Binding-site contacts:
Ligand atom O3B contacts residue PHE118 of chain 1.A at 3.6 Å.
Ligand atom CE2 contacts residue PHE118 of chain 1.A at 3.6 Å (hydrophobic).
Ligand atom C2' contacts residue ARG241 of chain 1.A at 3.6 Å.
Ligand atom CE2 contacts residue SAM1 of chain 1.B at 3.4 Å.
Ligand atom CZ contacts residue ILE212 of chain 1.A at 3.5 Å (hydrophobic).
Ligand atom O2A contacts residue LYS29 of chain 1.A at 2.9 Å (salt-bridge).
Ligand atom O3B contacts residue ARG177 of chain 1.A at 3.8 Å.
Ligand atom CE1 contacts residue TRP152 of chain 1.A at 3.8 Å (hydrophobic).
Ligand atom N3 contacts residue TRP153 of chain 1.A at 3.3 Å.
Ligand atom C5M contacts residue TRP153 of chain 1.A at 3.8 Å (hydrophobic).
Ligand atom O4 contacts residue THR159 of chain 1.A at 2.8 Å (h-bond).
Ligand atom O2B contacts residue LYS29 of chain 1.A at 2.8 Å (salt-bridge).
Ligand atom O4' contacts residue TYR162 of chain 1.A at 2.9 Å.
Ligand atom PA contacts residue LYS29 of chain 1.A at 3.6 Å.
Ligand atom O2 contacts residue TRP153 of chain 1.A at 3.5 Å.
Ligand atom O1B contacts residue ARG241 of chain 1.A at 2.8 Å (salt-bridge).
Ligand atom N1 contacts residue TRP153 of chain 1.A at 3.5 Å.
Ligand atom PA contacts residue SER179 of chain 1.A at 3.6 Å.
Ligand atom CD1 contacts residue EDO1 of chain 1.C at 3.5 Å.
Ligand atom CD2 contacts residue PHE118 of chain 1.A at 3.7 Å (hydrophobic).
Ligand atom N1 contacts residue TYR162 of chain 1.A at 3.8 Å.
Ligand atom O4 contacts residue TRP153 of chain 1.A at 3.8 Å.
Ligand atom O3B contacts residue HIS26 of chain 1.A at 3.6 Å.
Ligand atom CZ contacts residue TRP152 of chain 1.A at 3.7 Å (hydrophobic).
Ligand atom O1A contacts residue SER179 of chain 1.A at 2.6 Å (h-bond).
Ligand atom CE1 contacts residue ILE212 of chain 1.A at 3.6 Å (hydrophobic).
Ligand atom C5 contacts residue TRP153 of chain 1.A at 3.6 Å (hydrophobic).
Ligand atom C2 contacts residue TRP153 of chain 1.A at 3.3 Å (hydrophobic).
Ligand atom C4 contacts residue TRP153 of chain 1.A at 3.5 Å (hydrophobic).
Ligand atom C5M contacts residue PHE158 of chain 1.A at 3.7 Å (hydrophobic).
Ligand atom O5' contacts residue LYS29 of chain 1.A at 3.1 Å (salt-bridge).
Ligand atom O2A contacts residue ARG177 of chain 1.A at 2.8 Å (salt-bridge).
Ligand atom O4 contacts residue PHE158 of chain 1.A at 3.7 Å.
Ligand atom C2' contacts residue TRP153 of chain 1.A at 3.8 Å (hydrophobic).
Ligand atom C1' contacts residue TYR162 of chain 1.A at 3.8 Å (hydrophobic).
Ligand atom C5M contacts residue SER181 of chain 1.A at 3.8 Å.
Ligand atom CE1 contacts residue EDO1 of chain 1.C at 3.7 Å.
Ligand atom O5' contacts residue ALA164 of chain 1.A at 3.7 Å.
Ligand atom O1A contacts residue ILE190 of chain 1.A at 3.5 Å.
Ligand atom CG contacts residue EDO1 of chain 1.C at 3.7 Å.

The small molecule below binds the protein below.
Small molecule (SMILES): Cc1cn([C@H]2C[C@H](O)[C@@H](CO[P](=O)(O)O[P](=O)(O)Oc3ccccc3)O2)c(=O)[nH]c1=O

Sequence of chain 1.A:
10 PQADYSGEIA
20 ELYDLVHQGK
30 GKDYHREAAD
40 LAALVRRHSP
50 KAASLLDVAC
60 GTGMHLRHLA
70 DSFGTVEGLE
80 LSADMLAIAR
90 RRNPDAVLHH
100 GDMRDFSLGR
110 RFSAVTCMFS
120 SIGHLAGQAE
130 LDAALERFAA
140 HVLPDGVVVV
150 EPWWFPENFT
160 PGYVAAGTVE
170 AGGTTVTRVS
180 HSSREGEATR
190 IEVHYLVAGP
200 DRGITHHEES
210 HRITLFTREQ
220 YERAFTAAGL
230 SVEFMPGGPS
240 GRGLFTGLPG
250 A